Binding-site contacts:
Ligand atom C23 contacts residue GLU164 of chain 1.B at 3.3 Å.
Ligand atom N4 contacts residue GLU164 of chain 1.B at 2.9 Å (salt-bridge).
Ligand atom N5 contacts residue GLY141 of chain 1.B at 3.4 Å (h-bond).
Ligand atom F2 contacts residue GLN190 of chain 1.B at 3.2 Å.
Ligand atom F2 contacts residue THR188 of chain 1.B at 2.9 Å.
Ligand atom N2 contacts residue GLU164 of chain 1.B at 3.1 Å (salt-bridge).
Ligand atom C20 contacts residue HIS39 of chain 1.B at 3.6 Å.
Ligand atom N1 contacts residue HIS162 of chain 1.B at 2.9 Å (h-bond).
Ligand atom F1 contacts residue PRO166 of chain 1.B at 3.4 Å.
Ligand atom C2 contacts residue CYS143 of chain 1.B at 2.8 Å (hydrophobic).
Ligand atom N5 contacts residue SER142 of chain 1.B at 3.5 Å (h-bond).
Ligand atom C9 contacts residue HIS162 of chain 1.B at 3.4 Å.
Ligand atom N2 contacts residue PHE138 of chain 1.B at 3.3 Å (h-bond).
Ligand atom F1 contacts residue GLU164 of chain 1.B at 3.6 Å.
Ligand atom C10 contacts residue GLN187 of chain 1.B at 3.4 Å.
Ligand atom C3 contacts residue CYS143 of chain 1.B at 1.8 Å (hydrophobic).
Ligand atom O1 contacts residue HIS170 of chain 1.B at 3.5 Å.
Ligand atom O4 contacts residue THR188 of chain 1.B at 3.6 Å (h-bond).
Ligand atom C8 contacts residue GLU164 of chain 1.B at 3.6 Å.
Ligand atom N5 contacts residue CYS143 of chain 1.B at 2.7 Å (h-bond).
Ligand atom O3 contacts residue GLU164 of chain 1.B at 2.9 Å (salt-bridge).
Ligand atom C22 contacts residue MET163 of chain 1.B at 3.5 Å (hydrophobic).
Ligand atom F1 contacts residue THR188 of chain 1.B at 3.7 Å.
Ligand atom C7 contacts residue ASN140 of chain 1.B at 3.7 Å.
Ligand atom O4 contacts residue GLN187 of chain 1.B at 3.5 Å.
Ligand atom F2 contacts residue MET163 of chain 1.B at 3.1 Å.
Ligand atom C4 contacts residue CYS143 of chain 1.B at 3.3 Å (hydrophobic).
Ligand atom C21 contacts residue GLU164 of chain 1.B at 3.6 Å.
Ligand atom F3 contacts residue LEU165 of chain 1.B at 3.4 Å.
Ligand atom C1 contacts residue HIS162 of chain 1.B at 3.6 Å.
Ligand atom O1 contacts residue GLU164 of chain 1.B at 3.5 Å.
Ligand atom C22 contacts residue GLU164 of chain 1.B at 3.5 Å.
Ligand atom C6 contacts residue ASN140 of chain 1.B at 3.7 Å.
Ligand atom F3 contacts residue MET163 of chain 1.B at 3.2 Å.
Ligand atom O1 contacts residue PHE138 of chain 1.B at 3.4 Å.
Ligand atom F3 contacts residue GLU164 of chain 1.B at 2.7 Å.
Ligand atom N1 contacts residue CYS143 of chain 1.B at 3.0 Å (h-bond).
Ligand atom O3 contacts residue MET163 of chain 1.B at 3.2 Å.
Ligand atom O1 contacts residue HIS161 of chain 1.B at 2.8 Å (h-bond).
Ligand atom C19 contacts residue MET163 of chain 1.B at 3.6 Å (hydrophobic).

Sequence of chain 1.B:
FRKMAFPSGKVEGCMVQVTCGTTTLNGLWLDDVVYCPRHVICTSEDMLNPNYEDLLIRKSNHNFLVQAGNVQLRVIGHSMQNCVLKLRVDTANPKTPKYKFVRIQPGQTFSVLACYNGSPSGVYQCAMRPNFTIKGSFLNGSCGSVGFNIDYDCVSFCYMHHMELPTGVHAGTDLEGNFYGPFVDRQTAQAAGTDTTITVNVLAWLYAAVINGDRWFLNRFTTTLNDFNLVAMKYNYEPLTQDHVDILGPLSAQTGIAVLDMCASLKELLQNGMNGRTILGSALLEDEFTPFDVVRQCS

The small molecule below binds the protein below.
Small molecule (SMILES): [H]/N=C/[C@H](C[C@@H]1CCNC1=O)NC(=O)[C@@H]1[C@@H]2[C@H](CN1C(=O)[C@@H](NC(=O)C(F)(F)F)C(C)(C)C)C2(C)C